Sequence of chain 1.B:
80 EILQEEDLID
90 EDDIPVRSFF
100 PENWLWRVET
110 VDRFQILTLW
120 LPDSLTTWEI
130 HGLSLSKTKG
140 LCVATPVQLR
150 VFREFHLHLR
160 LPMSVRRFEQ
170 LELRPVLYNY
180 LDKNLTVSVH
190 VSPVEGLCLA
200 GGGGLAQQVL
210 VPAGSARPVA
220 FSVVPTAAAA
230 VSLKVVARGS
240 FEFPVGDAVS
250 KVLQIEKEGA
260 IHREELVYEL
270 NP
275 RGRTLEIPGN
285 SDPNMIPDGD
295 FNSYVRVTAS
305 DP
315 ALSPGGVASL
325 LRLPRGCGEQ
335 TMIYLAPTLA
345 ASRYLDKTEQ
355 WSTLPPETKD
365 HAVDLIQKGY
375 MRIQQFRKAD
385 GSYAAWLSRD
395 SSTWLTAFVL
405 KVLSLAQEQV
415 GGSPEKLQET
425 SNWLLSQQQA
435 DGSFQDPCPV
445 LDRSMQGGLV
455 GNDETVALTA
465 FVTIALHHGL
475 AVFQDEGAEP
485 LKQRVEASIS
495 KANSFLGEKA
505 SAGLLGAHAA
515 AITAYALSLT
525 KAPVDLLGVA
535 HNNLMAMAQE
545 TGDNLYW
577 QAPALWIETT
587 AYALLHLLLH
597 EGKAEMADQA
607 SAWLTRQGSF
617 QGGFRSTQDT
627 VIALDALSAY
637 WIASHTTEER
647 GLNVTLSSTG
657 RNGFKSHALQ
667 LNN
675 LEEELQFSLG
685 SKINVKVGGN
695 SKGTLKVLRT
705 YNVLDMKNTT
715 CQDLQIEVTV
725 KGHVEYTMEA

The small molecule below binds the protein below.
Small molecule (SMILES): CC(=O)N[C@@H]1[C@@H](O)[C@H](O)[C@@H](CO)O[C@H]1O

Binding-site contacts:
Ligand atom C2 contacts residue ASN649 of chain 1.B at 2.5 Å.
Ligand atom C8 contacts residue GLY647 of chain 1.B at 4.4 Å.
Ligand atom C5 contacts residue ASN649 of chain 1.B at 3.6 Å.
Ligand atom C7 contacts residue GLY693 of chain 1.B at 4.4 Å.
Ligand atom C8 contacts residue GLY693 of chain 1.B at 3.3 Å.
Ligand atom N2 contacts residue GLY693 of chain 1.B at 4.2 Å.
Ligand atom N2 contacts residue ASN649 of chain 1.B at 2.8 Å (h-bond).
Ligand atom C4 contacts residue ASN649 of chain 1.B at 4.2 Å.
Ligand atom O5 contacts residue ASN649 of chain 1.B at 2.3 Å (h-bond).
Ligand atom O3 contacts residue ASN649 of chain 1.B at 4.0 Å.
Ligand atom N2 contacts residue GLY692 of chain 1.B at 4.3 Å.
Ligand atom C3 contacts residue ASN649 of chain 1.B at 3.7 Å.
Ligand atom O7 contacts residue ASN649 of chain 1.B at 3.9 Å.
Ligand atom C7 contacts residue ASN649 of chain 1.B at 3.6 Å.
Ligand atom C1 contacts residue ASN649 of chain 1.B at 1.4 Å.
Ligand atom C8 contacts residue ASN649 of chain 1.B at 4.3 Å.
Ligand atom C8 contacts residue GLY692 of chain 1.B at 4.4 Å.